Binding-site contacts:
Ligand atom N9 contacts residue ASP181 of chain 1.A at 2.8 Å (salt-bridge).
Ligand atom O52 contacts residue ARG221 of chain 1.A at 3.1 Å (salt-bridge).
Ligand atom C40 contacts residue ASP48 of chain 1.A at 3.6 Å.
Ligand atom C7 contacts residue TYR46 of chain 1.A at 3.6 Å (hydrophobic).
Ligand atom O49 contacts residue ARG254 of chain 1.A at 3.1 Å (salt-bridge).
Ligand atom O53 contacts residue ASP181 of chain 1.A at 3.4 Å (salt-bridge).
Ligand atom C6 contacts residue PHE182 of chain 1.A at 3.6 Å (hydrophobic).
Ligand atom C28 contacts residue PHE182 of chain 1.A at 3.5 Å (hydrophobic).
Ligand atom O53 contacts residue GLY220 of chain 1.A at 3.5 Å.
Ligand atom O48 contacts residue ARG24 of chain 1.A at 2.4 Å (salt-bridge).
Ligand atom O49 contacts residue TYR20 of chain 1.A at 3.6 Å.
Ligand atom C46 contacts residue ARG24 of chain 1.A at 3.4 Å.
Ligand atom O51 contacts residue ALA217 of chain 1.A at 3.3 Å.
Ligand atom N27 contacts residue PHE182 of chain 1.A at 3.7 Å.
Ligand atom O52 contacts residue CYS215 of chain 1.A at 3.5 Å (h-bond).
Ligand atom O51 contacts residue CYS215 of chain 1.A at 3.4 Å (h-bond).
Ligand atom O49 contacts residue GLN262 of chain 1.A at 3.4 Å (h-bond).
Ligand atom O53 contacts residue CYS215 of chain 1.A at 3.5 Å (h-bond).
Ligand atom C2 contacts residue ALA217 of chain 1.A at 3.7 Å (hydrophobic).
Ligand atom O21 contacts residue ASP48 of chain 1.A at 3.7 Å.
Ligand atom O51 contacts residue GLY218 of chain 1.A at 3.7 Å.
Ligand atom O49 contacts residue GLY259 of chain 1.A at 3.6 Å.
Ligand atom S33 contacts residue ASP181 of chain 1.A at 3.5 Å (salt-bridge).
Ligand atom O51 contacts residue ILE219 of chain 1.A at 3.4 Å (h-bond).
Ligand atom C5 contacts residue PHE182 of chain 1.A at 3.4 Å (hydrophobic).
Ligand atom O53 contacts residue ARG221 of chain 1.A at 3.0 Å (salt-bridge).
Ligand atom O52 contacts residue ASP181 of chain 1.A at 3.7 Å.
Ligand atom C2 contacts residue PHE182 of chain 1.A at 3.3 Å (hydrophobic).
Ligand atom C6 contacts residue ALA217 of chain 1.A at 3.7 Å (hydrophobic).
Ligand atom C5 contacts residue ASP181 of chain 1.A at 3.6 Å.
Ligand atom O49 contacts residue ARG24 of chain 1.A at 3.6 Å (salt-bridge).
Ligand atom C41 contacts residue MET258 of chain 1.A at 3.8 Å (hydrophobic).
Ligand atom O52 contacts residue SER216 of chain 1.A at 3.0 Å (h-bond).
Ligand atom O52 contacts residue ALA217 of chain 1.A at 3.0 Å (h-bond).
Ligand atom C1 contacts residue TYR46 of chain 1.A at 3.5 Å (hydrophobic).
Ligand atom C4 contacts residue ASP181 of chain 1.A at 3.4 Å.
Ligand atom S33 contacts residue CYS215 of chain 1.A at 3.6 Å (h-bond).
Ligand atom C38 contacts residue GLY259 of chain 1.A at 3.4 Å.
Ligand atom C19 contacts residue GLN262 of chain 1.A at 3.5 Å.
Ligand atom O51 contacts residue GLY220 of chain 1.A at 2.9 Å (h-bond).

Sequence of chain 1.A:
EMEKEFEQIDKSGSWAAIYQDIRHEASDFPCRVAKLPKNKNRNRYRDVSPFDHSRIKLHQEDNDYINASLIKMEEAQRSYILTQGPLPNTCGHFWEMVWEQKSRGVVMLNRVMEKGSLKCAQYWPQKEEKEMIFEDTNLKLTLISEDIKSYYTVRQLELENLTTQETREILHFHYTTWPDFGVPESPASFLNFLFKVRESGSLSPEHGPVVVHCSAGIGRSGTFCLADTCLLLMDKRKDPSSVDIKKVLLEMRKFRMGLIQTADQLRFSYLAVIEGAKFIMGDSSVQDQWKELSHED

This small molecule binds to this protein.
Small molecule (SMILES): CNC(=O)[C@@H]1Cc2ccc(NS(=O)(=O)O)cc2CN1C(=O)CCc1cccc(C(=O)O)c1